This protein binds this small molecule.
Small molecule (SMILES): Nc1nc(C(=O)O)c(CCc2ccccc2)s1

Sequence of chain 1.A:
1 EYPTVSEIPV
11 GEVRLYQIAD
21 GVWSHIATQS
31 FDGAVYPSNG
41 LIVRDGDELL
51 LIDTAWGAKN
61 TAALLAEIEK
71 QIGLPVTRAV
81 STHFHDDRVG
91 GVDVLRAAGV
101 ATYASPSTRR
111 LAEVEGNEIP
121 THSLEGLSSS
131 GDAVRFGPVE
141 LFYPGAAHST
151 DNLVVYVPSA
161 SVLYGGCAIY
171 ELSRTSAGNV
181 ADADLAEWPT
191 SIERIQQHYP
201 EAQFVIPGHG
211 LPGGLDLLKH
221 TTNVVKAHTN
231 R

Binding-site contacts:
Ligand atom C12 contacts residue TYR36 of chain 1.A at 3.9 Å (hydrophobic).
Ligand atom C04 contacts residue ZN1 of chain 1.C at 3.1 Å.
Ligand atom C05 contacts residue HIS209 of chain 1.A at 4.0 Å.
Ligand atom C04 contacts residue HIS209 of chain 1.A at 3.2 Å.
Ligand atom C09 contacts residue TYR36 of chain 1.A at 3.5 Å (hydrophobic).
Ligand atom S14 contacts residue TRP56 of chain 1.A at 3.5 Å.
Ligand atom C02 contacts residue ARG174 of chain 1.A at 4.0 Å.
Ligand atom C08 contacts residue ARG174 of chain 1.A at 3.9 Å.
Ligand atom C15 contacts residue ZN1 of chain 1.C at 3.3 Å.
Ligand atom C09 contacts residue ARG174 of chain 1.A at 3.8 Å.
Ligand atom C06 contacts residue TYR36 of chain 1.A at 4.1 Å (hydrophobic).
Ligand atom N17 contacts residue ZN1 of chain 1.C at 2.4 Å.
Ligand atom C02 contacts residue HIS148 of chain 1.A at 3.8 Å.
Ligand atom N16 contacts residue TRP56 of chain 1.A at 3.2 Å.
Ligand atom C08 contacts residue TYR36 of chain 1.A at 3.3 Å (hydrophobic).
Ligand atom N17 contacts residue FMT1 of chain 1.E at 4.0 Å.
Ligand atom C10 contacts residue TYR36 of chain 1.A at 3.9 Å (hydrophobic).
Ligand atom C13 contacts residue HIS209 of chain 1.A at 3.9 Å.
Ligand atom N17 contacts residue HIS209 of chain 1.A at 3.0 Å (h-bond).
Ligand atom C06 contacts residue ARG174 of chain 1.A at 3.9 Å.
Ligand atom O01 contacts residue HIS209 of chain 1.A at 3.1 Å (h-bond).
Ligand atom C07 contacts residue TYR36 of chain 1.A at 3.8 Å (hydrophobic).
Ligand atom C07 contacts residue ARG174 of chain 1.A at 3.7 Å.
Ligand atom N16 contacts residue HIS209 of chain 1.A at 3.9 Å.
Ligand atom C15 contacts residue FMT1 of chain 1.E at 3.9 Å.
Ligand atom N17 contacts residue ASP87 of chain 1.A at 3.5 Å (salt-bridge).
Ligand atom O01 contacts residue CYS167 of chain 1.A at 3.5 Å.
Ligand atom C02 contacts residue ZN1 of chain 1.C at 3.1 Å.
Ligand atom C15 contacts residue ASP87 of chain 1.A at 3.7 Å.
Ligand atom N16 contacts residue ASP87 of chain 1.A at 3.2 Å (salt-bridge).
Ligand atom O01 contacts residue ZN1 of chain 1.C at 2.4 Å.
Ligand atom C15 contacts residue HIS209 of chain 1.A at 3.5 Å.
Ligand atom C02 contacts residue HIS209 of chain 1.A at 3.4 Å.
Ligand atom N16 contacts residue ZN1 of chain 1.C at 3.7 Å.
Ligand atom O03 contacts residue ARG174 of chain 1.A at 2.8 Å (salt-bridge).
Ligand atom N16 contacts residue FMT1 of chain 1.E at 3.0 Å (h-bond).
Ligand atom C07 contacts residue HIS209 of chain 1.A at 4.0 Å.
Ligand atom C15 contacts residue TRP56 of chain 1.A at 3.8 Å (hydrophobic).
Ligand atom O01 contacts residue HIS148 of chain 1.A at 3.1 Å.
Ligand atom C13 contacts residue TYR36 of chain 1.A at 3.5 Å (hydrophobic).